Sequence of chain 1.A:
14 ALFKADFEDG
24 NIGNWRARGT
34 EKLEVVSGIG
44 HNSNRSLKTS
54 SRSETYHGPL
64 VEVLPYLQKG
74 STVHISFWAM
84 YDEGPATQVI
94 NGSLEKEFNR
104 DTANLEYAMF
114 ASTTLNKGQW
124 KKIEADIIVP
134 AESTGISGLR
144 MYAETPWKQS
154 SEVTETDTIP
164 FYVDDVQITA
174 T

A small-molecule ligand and the protein it binds are described below.
Small molecule (SMILES): O[C@@H]1[C@@H](O)[C@H](O)OC[C@H]1O

Binding-site contacts:
Ligand atom O3 contacts residue TYR110 of chain 1.A at 4.4 Å.
Ligand atom C1 contacts residue TYR110 of chain 1.A at 4.5 Å (hydrophobic).
Ligand atom O2 contacts residue ALA111 of chain 1.A at 4.4 Å.
Ligand atom C2 contacts residue XYP2 of chain 1.D at 2.4 Å.
Ligand atom O5 contacts residue TRP150 of chain 1.A at 4.1 Å.
Ligand atom C5 contacts residue TRP150 of chain 1.A at 4.0 Å (hydrophobic).
Ligand atom C2 contacts residue TYR110 of chain 1.A at 3.4 Å (hydrophobic).
Ligand atom C1 contacts residue XYP2 of chain 1.D at 1.6 Å.
Ligand atom C5 contacts residue XYP2 of chain 1.D at 3.6 Å.
Ligand atom C4 contacts residue XYP2 of chain 1.D at 4.0 Å.
Ligand atom O5 contacts residue XYP2 of chain 1.D at 2.2 Å (h-bond).
Ligand atom C3 contacts residue XYP2 of chain 1.D at 3.7 Å.
Ligand atom O2 contacts residue TYR110 of chain 1.A at 2.5 Å (h-bond).
Ligand atom O2 contacts residue XYP2 of chain 1.D at 2.9 Å (h-bond).